Sequence of chain 1.B:
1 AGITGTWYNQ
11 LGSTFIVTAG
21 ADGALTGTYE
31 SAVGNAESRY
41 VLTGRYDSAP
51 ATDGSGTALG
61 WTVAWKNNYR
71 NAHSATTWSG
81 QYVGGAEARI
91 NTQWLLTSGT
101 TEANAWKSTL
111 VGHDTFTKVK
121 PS

This small molecule binds to this protein.
Small molecule (SMILES): COC(=O)c1cccc(-c2cc3c(=O)[nH]ccc3o2)c1

Binding-site contacts:
Ligand atom C2 contacts residue TRP94 of chain 1.B at 3.3 Å (hydrophobic).
Ligand atom O1 contacts residue SER13 of chain 1.B at 3.4 Å (h-bond).
Ligand atom C15 contacts residue SER74 of chain 1.B at 3.6 Å.
Ligand atom C4 contacts residue TRP78 of chain 1.B at 4.1 Å (hydrophobic).
Ligand atom O2 contacts residue THR76 of chain 1.B at 3.6 Å.
Ligand atom C3 contacts residue TRP78 of chain 1.B at 3.7 Å (hydrophobic).
Ligand atom C5 contacts residue TRP65 of chain 1.B at 3.6 Å (hydrophobic).
Ligand atom C3 contacts residue TYR29 of chain 1.B at 3.5 Å (hydrophobic).
Ligand atom C2 contacts residue ASP114 of chain 1.B at 3.5 Å.
Ligand atom C1 contacts residue TRP94 of chain 1.B at 3.7 Å (hydrophobic).
Ligand atom N1 contacts residue TRP94 of chain 1.B at 3.9 Å.
Ligand atom C12 contacts residue THR76 of chain 1.B at 3.8 Å.
Ligand atom C14 contacts residue TRP65 of chain 1.B at 4.0 Å (hydrophobic).
Ligand atom N1 contacts residue TYR29 of chain 1.B at 3.9 Å.
Ligand atom C14 contacts residue ALA72 of chain 1.B at 3.6 Å (hydrophobic).
Ligand atom O1 contacts residue ASP114 of chain 1.B at 3.5 Å (salt-bridge).
Ligand atom N1 contacts residue TRP78 of chain 1.B at 3.6 Å.
Ligand atom N1 contacts residue ASP114 of chain 1.B at 2.6 Å (salt-bridge).
Ligand atom O1 contacts residue TYR29 of chain 1.B at 2.6 Å (h-bond).
Ligand atom O3 contacts residue TRP65 of chain 1.B at 3.4 Å.
Ligand atom C1 contacts residue THR76 of chain 1.B at 3.8 Å.
Ligand atom C2 contacts residue TRP78 of chain 1.B at 3.8 Å (hydrophobic).
Ligand atom C12 contacts residue TRP65 of chain 1.B at 4.0 Å (hydrophobic).
Ligand atom O1 contacts residue ASN9 of chain 1.B at 3.4 Å (h-bond).
Ligand atom C14 contacts residue SER74 of chain 1.B at 3.7 Å.
Ligand atom C13 contacts residue TRP65 of chain 1.B at 3.7 Å (hydrophobic).
Ligand atom O4 contacts residue LEU96 of chain 1.B at 4.0 Å.
Ligand atom C3 contacts residue ASP114 of chain 1.B at 3.5 Å.
Ligand atom O3 contacts residue ALA72 of chain 1.B at 2.5 Å.
Ligand atom O2 contacts residue TRP65 of chain 1.B at 3.6 Å.
Ligand atom C4 contacts residue TRP65 of chain 1.B at 4.1 Å (hydrophobic).
Ligand atom C9 contacts residue TRP65 of chain 1.B at 3.9 Å (hydrophobic).
Ligand atom O2 contacts residue LEU96 of chain 1.B at 3.8 Å.
Ligand atom C11 contacts residue TRP65 of chain 1.B at 3.5 Å (hydrophobic).
Ligand atom O3 contacts residue SER74 of chain 1.B at 3.1 Å (h-bond).
Ligand atom C6 contacts residue TRP65 of chain 1.B at 3.3 Å (hydrophobic).
Ligand atom C8 contacts residue TRP65 of chain 1.B at 3.6 Å (hydrophobic).
Ligand atom C10 contacts residue TRP65 of chain 1.B at 4.0 Å (hydrophobic).
Ligand atom C7 contacts residue TRP65 of chain 1.B at 3.5 Å (hydrophobic).
Ligand atom O4 contacts residue SER74 of chain 1.B at 3.8 Å.

Sequence of chain 1.C:
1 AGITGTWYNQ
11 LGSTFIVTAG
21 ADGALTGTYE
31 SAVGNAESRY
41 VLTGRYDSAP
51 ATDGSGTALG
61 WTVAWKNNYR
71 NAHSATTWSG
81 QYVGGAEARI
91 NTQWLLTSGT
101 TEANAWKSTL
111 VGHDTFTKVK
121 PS